Binding-site contacts:
Ligand atom C8 contacts residue SER54 of chain 1.BA at 3.1 Å.
Ligand atom C7 contacts residue SER54 of chain 1.BA at 4.4 Å.
Ligand atom C8 contacts residue TYR139 of chain 1.BA at 3.6 Å (hydrophobic).
Ligand atom C7 contacts residue THR57 of chain 1.BA at 3.8 Å.
Ligand atom O6 contacts residue SER52 of chain 1.BA at 4.4 Å.
Ligand atom C2 contacts residue ASN48 of chain 1.BA at 2.5 Å.
Ligand atom C5 contacts residue ASN48 of chain 1.BA at 3.6 Å.
Ligand atom C8 contacts residue ASN48 of chain 1.BA at 4.4 Å.
Ligand atom C8 contacts residue PRO113 of chain 1.BA at 4.3 Å (hydrophobic).
Ligand atom C7 contacts residue TYR59 of chain 1.BA at 4.2 Å (hydrophobic).
Ligand atom O7 contacts residue ASN48 of chain 1.BA at 3.2 Å (h-bond).
Ligand atom C5 contacts residue THR50 of chain 1.BA at 3.8 Å.
Ligand atom O7 contacts residue THR57 of chain 1.BA at 3.1 Å.
Ligand atom C1 contacts residue ASN48 of chain 1.BA at 1.4 Å.
Ligand atom C3 contacts residue THR50 of chain 1.BA at 4.5 Å.
Ligand atom C7 contacts residue ASN48 of chain 1.BA at 3.2 Å.
Ligand atom O5 contacts residue THR50 of chain 1.BA at 4.0 Å.
Ligand atom N2 contacts residue THR57 of chain 1.BA at 4.4 Å.
Ligand atom C8 contacts residue THR50 of chain 1.BA at 4.4 Å.
Ligand atom O7 contacts residue TYR139 of chain 1.BA at 3.2 Å (h-bond).
Ligand atom C7 contacts residue TYR139 of chain 1.BA at 3.6 Å (hydrophobic).
Ligand atom C1 contacts residue THR50 of chain 1.BA at 3.7 Å.
Ligand atom O6 contacts residue THR50 of chain 1.BA at 2.8 Å (h-bond).
Ligand atom N2 contacts residue TYR59 of chain 1.BA at 4.2 Å.
Ligand atom O5 contacts residue ASN48 of chain 1.BA at 2.4 Å (h-bond).
Ligand atom C8 contacts residue SER55 of chain 1.BA at 4.2 Å.
Ligand atom C3 contacts residue THR57 of chain 1.BA at 4.3 Å.
Ligand atom C8 contacts residue THR57 of chain 1.BA at 3.9 Å.
Ligand atom C8 contacts residue ARG56 of chain 1.BA at 3.8 Å.
Ligand atom C4 contacts residue ASN48 of chain 1.BA at 4.3 Å.
Ligand atom C3 contacts residue ASN48 of chain 1.BA at 3.8 Å.
Ligand atom C8 contacts residue TYR59 of chain 1.BA at 3.2 Å (hydrophobic).
Ligand atom O6 contacts residue ALA51 of chain 1.BA at 4.2 Å.
Ligand atom C6 contacts residue THR50 of chain 1.BA at 3.7 Å.
Ligand atom N2 contacts residue ASN48 of chain 1.BA at 2.9 Å (h-bond).

A small-molecule ligand and the protein it binds are described below.
Small molecule (SMILES): CC(=O)N[C@H]1[C@H](O[C@H]2[C@H](O)[C@@H](NC(C)=O)CO[C@@H]2CO)O[C@H](CO)[C@@H](O)[C@@H]1O

Sequence of chain 1.BA:
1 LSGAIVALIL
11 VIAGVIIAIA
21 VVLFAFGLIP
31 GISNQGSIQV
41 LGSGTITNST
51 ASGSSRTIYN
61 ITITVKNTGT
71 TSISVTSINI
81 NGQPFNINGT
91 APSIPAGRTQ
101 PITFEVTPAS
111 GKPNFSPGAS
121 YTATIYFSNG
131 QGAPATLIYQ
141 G